Sequence of chain 1.T:
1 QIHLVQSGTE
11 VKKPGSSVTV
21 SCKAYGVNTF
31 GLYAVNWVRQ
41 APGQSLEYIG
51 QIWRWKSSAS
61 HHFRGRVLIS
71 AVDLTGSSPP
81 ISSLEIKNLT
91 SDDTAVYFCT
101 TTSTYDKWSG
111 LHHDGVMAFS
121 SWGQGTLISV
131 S

Sequence of chain 1.D:
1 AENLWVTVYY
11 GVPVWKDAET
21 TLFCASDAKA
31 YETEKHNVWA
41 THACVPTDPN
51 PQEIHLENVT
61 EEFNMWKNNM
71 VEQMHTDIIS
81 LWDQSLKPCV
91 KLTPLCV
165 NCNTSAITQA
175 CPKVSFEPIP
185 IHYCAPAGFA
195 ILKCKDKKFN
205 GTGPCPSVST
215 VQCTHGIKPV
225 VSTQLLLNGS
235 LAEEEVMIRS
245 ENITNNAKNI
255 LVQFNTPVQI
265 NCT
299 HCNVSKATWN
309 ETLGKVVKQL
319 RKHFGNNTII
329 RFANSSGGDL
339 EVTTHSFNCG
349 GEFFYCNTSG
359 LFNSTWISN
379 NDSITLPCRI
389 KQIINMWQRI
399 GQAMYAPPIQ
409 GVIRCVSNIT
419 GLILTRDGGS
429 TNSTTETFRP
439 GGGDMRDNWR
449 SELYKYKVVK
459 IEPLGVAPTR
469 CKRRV

A protein and the small-molecule ligand that binds it are described below.
Small molecule (SMILES): CC(=O)N[C@H]1[C@H](O[C@H]2[C@H](O)[C@@H](NC(C)=O)CO[C@@H]2CO)O[C@H](CO)[C@@H](O[C@@H]2O[C@H](CO)[C@@H](O)[C@H](O[C@H]3O[C@H](CO)[C@@H](O)[C@H](O)[C@@H]3O)[C@@H]2O)[C@@H]1O

Binding-site contacts:
Ligand atom O3 contacts residue ASP73 of chain 1.T at 1.9 Å (salt-bridge).
Ligand atom O5 contacts residue TRP55 of chain 1.T at 2.9 Å (h-bond).
Ligand atom O5 contacts residue ASN204 of chain 1.D at 2.3 Å (h-bond).
Ligand atom C1 contacts residue ASN204 of chain 1.D at 1.4 Å.
Ligand atom O5 contacts residue TRP55 of chain 1.T at 3.0 Å.
Ligand atom N2 contacts residue ASN204 of chain 1.D at 3.0 Å (h-bond).
Ligand atom O5 contacts residue SER70 of chain 1.T at 2.9 Å.
Ligand atom C4 contacts residue SER70 of chain 1.T at 1.8 Å.
Ligand atom C2 contacts residue ASN204 of chain 1.D at 2.5 Å.
Ligand atom C1 contacts residue TRP55 of chain 1.T at 2.9 Å (hydrophobic).
Ligand atom C7 contacts residue ASP73 of chain 1.T at 3.0 Å.
Ligand atom O3 contacts residue TRP55 of chain 1.T at 2.3 Å.
Ligand atom C6 contacts residue TRP55 of chain 1.T at 2.9 Å (hydrophobic).
Ligand atom O2 contacts residue SER70 of chain 1.T at 2.0 Å.
Ligand atom C2 contacts residue THR29 of chain 1.T at 2.9 Å.
Ligand atom C3 contacts residue SER70 of chain 1.T at 2.0 Å.
Ligand atom C1 contacts residue TRP55 of chain 1.T at 2.5 Å (hydrophobic).
Ligand atom C3 contacts residue ASP73 of chain 1.T at 2.6 Å.
Ligand atom O6 contacts residue TRP55 of chain 1.T at 1.9 Å.
Ligand atom C5 contacts residue TRP55 of chain 1.T at 2.7 Å (hydrophobic).
Ligand atom O6 contacts residue LYS202 of chain 1.D at 2.8 Å (salt-bridge).
Ligand atom O5 contacts residue TRP55 of chain 1.T at 2.2 Å (h-bond).
Ligand atom O4 contacts residue TRP55 of chain 1.T at 3.0 Å.
Ligand atom C4 contacts residue TRP55 of chain 1.T at 2.2 Å (hydrophobic).
Ligand atom N2 contacts residue ASP73 of chain 1.T at 2.4 Å (salt-bridge).
Ligand atom C6 contacts residue TRP55 of chain 1.T at 2.2 Å (hydrophobic).
Ligand atom C2 contacts residue TRP55 of chain 1.T at 2.2 Å (hydrophobic).
Ligand atom O3 contacts residue THR29 of chain 1.T at 2.9 Å (h-bond).
Ligand atom O6 contacts residue VAL72 of chain 1.T at 2.7 Å.
Ligand atom C2 contacts residue SER70 of chain 1.T at 2.4 Å.
Ligand atom C3 contacts residue THR29 of chain 1.T at 2.6 Å.
Ligand atom C3 contacts residue TRP55 of chain 1.T at 2.7 Å (hydrophobic).
Ligand atom O3 contacts residue SER70 of chain 1.T at 2.1 Å.
Ligand atom C5 contacts residue SER70 of chain 1.T at 2.9 Å.
Ligand atom C2 contacts residue TRP55 of chain 1.T at 2.7 Å (hydrophobic).
Ligand atom N2 contacts residue THR29 of chain 1.T at 2.4 Å (h-bond).
Ligand atom O4 contacts residue SER70 of chain 1.T at 2.8 Å (h-bond).
Ligand atom C5 contacts residue TRP55 of chain 1.T at 2.4 Å (hydrophobic).
Ligand atom C2 contacts residue ASP73 of chain 1.T at 3.0 Å.
Ligand atom O2 contacts residue ILE69 of chain 1.T at 2.3 Å (h-bond).